Binding-site contacts:
Ligand atom O72 contacts residue MET162 of chain 1.A at 4.1 Å.
Ligand atom CB contacts residue MET162 of chain 1.A at 4.2 Å (hydrophobic).
Ligand atom C5 contacts residue ARG150 of chain 3.A at 3.9 Å.
Ligand atom OXT contacts residue ASN168 of chain 3.A at 3.0 Å (h-bond).
Ligand atom O contacts residue ASN168 of chain 3.A at 3.3 Å (h-bond).
Ligand atom C5 contacts residue MET162 of chain 1.A at 3.8 Å (hydrophobic).
Ligand atom C4 contacts residue ASN168 of chain 3.A at 4.3 Å.
Ligand atom C6 contacts residue ARG150 of chain 3.A at 3.4 Å.
Ligand atom O contacts residue PHE166 of chain 3.A at 3.5 Å.
Ligand atom CA contacts residue SER184 of chain 3.A at 4.5 Å.
Ligand atom C contacts residue SER184 of chain 3.A at 3.7 Å.
Ligand atom C6 contacts residue PHE89 of chain 3.A at 4.0 Å (hydrophobic).
Ligand atom O71 contacts residue ARG150 of chain 3.A at 3.1 Å (salt-bridge).
Ligand atom OXT contacts residue SER184 of chain 3.A at 3.4 Å.
Ligand atom CB contacts residue ASN168 of chain 3.A at 4.4 Å.
Ligand atom O contacts residue ALA185 of chain 3.A at 4.2 Å.
Ligand atom C contacts residue ASN168 of chain 3.A at 3.2 Å.
Ligand atom O71 contacts residue PHE129 of chain 3.A at 4.5 Å.
Ligand atom O contacts residue SER184 of chain 3.A at 3.6 Å.
Ligand atom C7 contacts residue PHE89 of chain 3.A at 4.0 Å (hydrophobic).
Ligand atom C7 contacts residue MET162 of chain 1.A at 4.1 Å (hydrophobic).
Ligand atom O contacts residue GLU180 of chain 1.A at 4.3 Å.
Ligand atom C contacts residue ALA185 of chain 3.A at 4.0 Å (hydrophobic).
Ligand atom O71 contacts residue MET162 of chain 1.A at 4.2 Å.
Ligand atom C5 contacts residue ASN168 of chain 3.A at 3.1 Å.
Ligand atom CA contacts residue GLU180 of chain 1.A at 3.3 Å.
Ligand atom O71 contacts residue ARG142 of chain 1.A at 3.1 Å (salt-bridge).
Ligand atom C7 contacts residue ARG142 of chain 1.A at 3.8 Å.
Ligand atom O72 contacts residue ARG142 of chain 1.A at 3.1 Å (salt-bridge).
Ligand atom C6 contacts residue ASN168 of chain 3.A at 3.8 Å.
Ligand atom C contacts residue GLU180 of chain 1.A at 4.2 Å.
Ligand atom C7 contacts residue ARG150 of chain 3.A at 3.7 Å.
Ligand atom O72 contacts residue MET178 of chain 1.A at 3.8 Å.
Ligand atom CA contacts residue ASN168 of chain 3.A at 4.3 Å.
Ligand atom C6 contacts residue PHE169 of chain 3.A at 4.5 Å (hydrophobic).
Ligand atom OXT contacts residue ALA185 of chain 3.A at 2.9 Å (h-bond).
Ligand atom O71 contacts residue PHE89 of chain 3.A at 3.6 Å.
Ligand atom CB contacts residue GLU180 of chain 1.A at 3.1 Å.

Sequence of chain 3.A:
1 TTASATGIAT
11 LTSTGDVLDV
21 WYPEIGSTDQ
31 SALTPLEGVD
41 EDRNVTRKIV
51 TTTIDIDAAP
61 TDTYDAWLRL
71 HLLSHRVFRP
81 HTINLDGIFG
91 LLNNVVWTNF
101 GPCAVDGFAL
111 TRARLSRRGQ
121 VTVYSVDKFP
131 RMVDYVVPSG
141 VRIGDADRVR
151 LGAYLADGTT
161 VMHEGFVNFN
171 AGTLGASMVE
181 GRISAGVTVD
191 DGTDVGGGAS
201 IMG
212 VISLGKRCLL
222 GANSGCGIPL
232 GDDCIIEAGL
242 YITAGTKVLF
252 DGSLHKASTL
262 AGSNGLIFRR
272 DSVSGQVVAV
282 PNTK

Sequence of chain 1.A:
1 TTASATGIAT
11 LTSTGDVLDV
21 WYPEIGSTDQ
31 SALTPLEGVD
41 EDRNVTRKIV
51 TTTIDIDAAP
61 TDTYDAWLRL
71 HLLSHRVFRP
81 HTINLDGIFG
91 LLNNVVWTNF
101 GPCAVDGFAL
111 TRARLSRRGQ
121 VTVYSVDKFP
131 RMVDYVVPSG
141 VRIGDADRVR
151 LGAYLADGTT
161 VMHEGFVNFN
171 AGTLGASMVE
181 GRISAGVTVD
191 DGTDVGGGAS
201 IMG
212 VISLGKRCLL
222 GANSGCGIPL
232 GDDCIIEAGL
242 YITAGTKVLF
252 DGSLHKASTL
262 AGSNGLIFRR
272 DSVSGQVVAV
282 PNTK

A protein and the small-molecule ligand that binds it are described below.
Small molecule (SMILES): N[C@@H](CCCCC(=O)O)C(=O)O